The protein below binds the small molecule below.
Small molecule (SMILES): CC(C)(C)c1onc([O-])c1C[C@H]([NH3+])C(=O)[O-]

Binding-site contacts:
Ligand atom C3 contacts residue GLU193 of chain 1.A at 3.5 Å.
Ligand atom N1 contacts residue GLU193 of chain 1.A at 3.8 Å.
Ligand atom O8 contacts residue LEU192 of chain 1.A at 3.7 Å.
Ligand atom C7 contacts residue GLU193 of chain 1.A at 3.5 Å.
Ligand atom O4 contacts residue THR143 of chain 1.A at 3.1 Å (h-bond).
Ligand atom C13 contacts residue MET196 of chain 1.A at 3.3 Å (hydrophobic).
Ligand atom O28 contacts residue ARG96 of chain 1.A at 2.8 Å (salt-bridge).
Ligand atom C11 contacts residue GLU193 of chain 1.A at 3.5 Å.
Ligand atom C12 contacts residue GLU193 of chain 1.A at 3.0 Å.
Ligand atom C12 contacts residue PRO89 of chain 1.A at 3.9 Å (hydrophobic).
Ligand atom C25 contacts residue SER142 of chain 1.A at 3.3 Å.
Ligand atom C14 contacts residue THR174 of chain 1.A at 3.1 Å.
Ligand atom C6 contacts residue TYR61 of chain 1.A at 3.7 Å (hydrophobic).
Ligand atom N24 contacts residue PRO89 of chain 1.A at 2.9 Å (h-bond).
Ligand atom N1 contacts residue THR143 of chain 1.A at 3.1 Å (h-bond).
Ligand atom C25 contacts residue ARG96 of chain 1.A at 3.4 Å.
Ligand atom O4 contacts residue GLY141 of chain 1.A at 3.8 Å.
Ligand atom C14 contacts residue TYR61 of chain 1.A at 3.2 Å (hydrophobic).
Ligand atom O28 contacts residue SER142 of chain 1.A at 2.7 Å (h-bond).
Ligand atom O27 contacts residue PRO89 of chain 1.A at 3.5 Å (h-bond).
Ligand atom C11 contacts residue THR91 of chain 1.A at 3.4 Å.
Ligand atom C2 contacts residue THR143 of chain 1.A at 3.4 Å.
Ligand atom N24 contacts residue TYR220 of chain 1.A at 3.6 Å.
Ligand atom C5 contacts residue GLU193 of chain 1.A at 3.3 Å.
Ligand atom N24 contacts residue GLU193 of chain 1.A at 2.6 Å (salt-bridge).
Ligand atom C12 contacts residue TYR220 of chain 1.A at 3.2 Å (hydrophobic).
Ligand atom O8 contacts residue GLU193 of chain 1.A at 3.4 Å (salt-bridge).
Ligand atom C14 contacts residue GLU13 of chain 1.A at 3.1 Å.
Ligand atom O27 contacts residue LEU90 of chain 1.A at 3.4 Å.
Ligand atom O28 contacts residue TYR61 of chain 1.A at 3.3 Å.
Ligand atom C25 contacts residue TYR61 of chain 1.A at 3.6 Å (hydrophobic).
Ligand atom O27 contacts residue ARG96 of chain 1.A at 2.8 Å (salt-bridge).
Ligand atom N24 contacts residue THR91 of chain 1.A at 2.8 Å (h-bond).
Ligand atom N1 contacts residue LEU192 of chain 1.A at 3.8 Å.
Ligand atom O28 contacts residue GLY141 of chain 1.A at 3.3 Å.
Ligand atom O27 contacts residue TYR61 of chain 1.A at 3.5 Å.
Ligand atom O27 contacts residue THR91 of chain 1.A at 2.9 Å (h-bond).
Ligand atom C11 contacts residue SER142 of chain 1.A at 3.2 Å.
Ligand atom O4 contacts residue SER142 of chain 1.A at 3.5 Å (h-bond).
Ligand atom C25 contacts residue THR91 of chain 1.A at 3.7 Å.

Sequence of chain 1.A:
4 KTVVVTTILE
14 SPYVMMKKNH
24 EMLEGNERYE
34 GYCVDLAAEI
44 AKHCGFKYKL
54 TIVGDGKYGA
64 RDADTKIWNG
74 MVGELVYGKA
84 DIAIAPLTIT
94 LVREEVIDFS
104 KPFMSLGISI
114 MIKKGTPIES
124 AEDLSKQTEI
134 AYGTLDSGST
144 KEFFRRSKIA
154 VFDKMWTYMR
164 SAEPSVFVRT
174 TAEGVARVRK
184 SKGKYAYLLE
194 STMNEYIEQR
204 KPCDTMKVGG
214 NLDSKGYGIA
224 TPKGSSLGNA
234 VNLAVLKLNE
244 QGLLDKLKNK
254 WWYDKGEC